Sequence of chain 1.E:
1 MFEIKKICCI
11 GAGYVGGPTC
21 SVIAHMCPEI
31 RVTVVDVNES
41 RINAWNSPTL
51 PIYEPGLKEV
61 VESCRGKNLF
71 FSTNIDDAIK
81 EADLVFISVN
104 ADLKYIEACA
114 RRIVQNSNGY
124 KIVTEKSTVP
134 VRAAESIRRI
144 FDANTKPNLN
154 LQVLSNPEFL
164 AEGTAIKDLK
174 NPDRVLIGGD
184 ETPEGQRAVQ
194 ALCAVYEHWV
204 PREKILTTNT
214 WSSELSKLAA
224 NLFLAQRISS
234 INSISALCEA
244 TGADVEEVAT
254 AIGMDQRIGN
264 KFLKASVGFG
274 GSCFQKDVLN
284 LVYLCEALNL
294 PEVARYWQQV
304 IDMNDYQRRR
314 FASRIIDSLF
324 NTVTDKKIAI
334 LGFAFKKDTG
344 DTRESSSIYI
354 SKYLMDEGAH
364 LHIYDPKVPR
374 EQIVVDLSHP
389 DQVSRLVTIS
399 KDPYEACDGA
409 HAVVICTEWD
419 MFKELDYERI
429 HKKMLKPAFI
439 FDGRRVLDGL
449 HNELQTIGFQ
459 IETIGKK

This small molecule binds to this protein.
Small molecule (SMILES): O=c1ccn([C@@H]2O[C@H](CO[P](=O)(O)O[P](=O)(O)O[C@H]3OC[C@@H](O)[C@H](O)[C@H]3O)[C@@H](O)[C@H]2O)c(=O)[nH]1

Binding-site contacts:
Ligand atom O2A contacts residue PHE277 of chain 1.F at 3.7 Å.
Ligand atom O1A contacts residue LYS339 of chain 1.F at 2.4 Å (salt-bridge).
Ligand atom O2B contacts residue ALA164 of chain 1.F at 3.2 Å.
Ligand atom C3D contacts residue PHE338 of chain 1.F at 3.5 Å (hydrophobic).
Ligand atom O5' contacts residue CYS276 of chain 1.F at 3.2 Å.
Ligand atom O3' contacts residue ARG260 of chain 1.E at 2.8 Å (salt-bridge).
Ligand atom O4' contacts residue LEU163 of chain 1.F at 3.1 Å (h-bond).
Ligand atom O3B contacts residue ALA164 of chain 1.F at 3.4 Å.
Ligand atom O2' contacts residue ARG260 of chain 1.E at 3.0 Å (salt-bridge).
Ligand atom PA contacts residue LYS339 of chain 1.F at 3.7 Å.
Ligand atom C4D contacts residue GLY273 of chain 1.F at 3.5 Å.
Ligand atom C6 contacts residue ILE231 of chain 1.F at 3.5 Å (hydrophobic).
Ligand atom O2B contacts residue GLU165 of chain 1.F at 2.6 Å (salt-bridge).
Ligand atom O4' contacts residue LYS220 of chain 1.F at 3.3 Å (salt-bridge).
Ligand atom O4 contacts residue PHE265 of chain 1.F at 3.3 Å.
Ligand atom O4 contacts residue LYS267 of chain 1.F at 3.1 Å (salt-bridge).
Ligand atom O2 contacts residue SER269 of chain 1.F at 2.6 Å (h-bond).
Ligand atom O2A contacts residue PHE265 of chain 1.F at 3.2 Å.
Ligand atom O4D contacts residue PHE272 of chain 1.F at 3.3 Å.
Ligand atom C5D contacts residue PHE277 of chain 1.F at 3.6 Å (hydrophobic).
Ligand atom O2D contacts residue ARG442 of chain 1.F at 2.6 Å (salt-bridge).
Ligand atom O2 contacts residue ILE231 of chain 1.F at 3.5 Å.
Ligand atom C4' contacts residue LYS220 of chain 1.F at 3.7 Å.
Ligand atom N1 contacts residue ILE231 of chain 1.F at 3.4 Å.
Ligand atom C3' contacts residue LEU163 of chain 1.F at 3.5 Å (hydrophobic).
Ligand atom O2D contacts residue PHE338 of chain 1.F at 3.4 Å (h-bond).
Ligand atom O3D contacts residue PHE338 of chain 1.F at 2.6 Å (h-bond).
Ligand atom C5' contacts residue LEU163 of chain 1.F at 3.6 Å (hydrophobic).
Ligand atom O4' contacts residue GLU161 of chain 1.F at 3.1 Å (salt-bridge).
Ligand atom C4' contacts residue LEU163 of chain 1.F at 3.6 Å (hydrophobic).
Ligand atom C5' contacts residue CYS276 of chain 1.F at 3.7 Å (hydrophobic).
Ligand atom O4' contacts residue PHE162 of chain 1.F at 3.2 Å.
Ligand atom O3' contacts residue PHE162 of chain 1.F at 3.0 Å (h-bond).
Ligand atom O2 contacts residue ARG442 of chain 1.F at 3.7 Å.
Ligand atom O4D contacts residue ILE231 of chain 1.F at 3.2 Å.
Ligand atom C3' contacts residue PHE162 of chain 1.F at 3.6 Å (hydrophobic).
Ligand atom O3D contacts residue GLY273 of chain 1.F at 3.1 Å (h-bond).
Ligand atom N3 contacts residue LYS267 of chain 1.F at 2.9 Å (salt-bridge).
Ligand atom O1A contacts residue ALA164 of chain 1.F at 3.7 Å.
Ligand atom O4 contacts residue LEU266 of chain 1.F at 3.6 Å (h-bond).

Sequence of chain 1.F:
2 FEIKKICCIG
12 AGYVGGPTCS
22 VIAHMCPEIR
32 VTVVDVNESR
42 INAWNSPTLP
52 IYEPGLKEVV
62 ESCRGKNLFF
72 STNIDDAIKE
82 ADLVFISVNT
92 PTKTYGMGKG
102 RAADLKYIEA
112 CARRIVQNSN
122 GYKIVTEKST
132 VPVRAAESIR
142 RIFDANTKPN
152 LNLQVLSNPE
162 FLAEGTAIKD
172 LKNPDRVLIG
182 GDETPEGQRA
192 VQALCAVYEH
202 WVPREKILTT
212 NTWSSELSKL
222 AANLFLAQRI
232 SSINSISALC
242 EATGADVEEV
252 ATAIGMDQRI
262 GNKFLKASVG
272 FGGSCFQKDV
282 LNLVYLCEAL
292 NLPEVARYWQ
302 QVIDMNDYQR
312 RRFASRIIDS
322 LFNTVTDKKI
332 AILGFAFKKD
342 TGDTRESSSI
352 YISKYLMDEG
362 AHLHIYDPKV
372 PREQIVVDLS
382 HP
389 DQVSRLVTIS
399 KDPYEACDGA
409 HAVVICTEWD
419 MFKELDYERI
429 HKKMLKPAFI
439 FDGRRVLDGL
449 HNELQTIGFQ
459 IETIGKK